The protein below binds the small molecule below.
Small molecule (SMILES): Cn1c(=O)c2[nH]cnc2n(C)c1=O

Binding-site contacts:
Ligand atom C1 contacts residue ILE94 of chain 1.A at 4.5 Å (hydrophobic).
Ligand atom N9 contacts residue LEU40 of chain 1.A at 4.2 Å.
Ligand atom C3 contacts residue LEU40 of chain 1.A at 3.5 Å (hydrophobic).
Ligand atom C2 contacts residue ILE94 of chain 1.A at 4.1 Å (hydrophobic).
Ligand atom O6 contacts residue VAL35 of chain 1.A at 4.4 Å.
Ligand atom N1 contacts residue ILE94 of chain 1.A at 4.2 Å.
Ligand atom O2 contacts residue ILE94 of chain 1.A at 4.3 Å.
Ligand atom C6 contacts residue ILE94 of chain 1.A at 4.3 Å (hydrophobic).
Ligand atom N7 contacts residue ILE94 of chain 1.A at 4.3 Å.
Ligand atom N3 contacts residue ILE94 of chain 1.A at 4.3 Å.
Ligand atom C2 contacts residue LEU40 of chain 1.A at 4.4 Å (hydrophobic).
Ligand atom C2 contacts residue PRO30 of chain 1.A at 3.9 Å (hydrophobic).
Ligand atom O2 contacts residue VAL35 of chain 1.A at 3.9 Å.
Ligand atom N9 contacts residue LEU42 of chain 1.A at 4.2 Å.
Ligand atom O6 contacts residue ASN88 of chain 1.A at 2.7 Å (h-bond).
Ligand atom N7 contacts residue TYR87 of chain 1.A at 4.2 Å.
Ligand atom N1 contacts residue VAL35 of chain 1.A at 3.6 Å.
Ligand atom C5 contacts residue ASN88 of chain 1.A at 3.5 Å.
Ligand atom C1 contacts residue VAL35 of chain 1.A at 3.5 Å (hydrophobic).
Ligand atom C6 contacts residue ASN88 of chain 1.A at 3.5 Å.
Ligand atom N7 contacts residue LEU42 of chain 1.A at 3.9 Å.
Ligand atom C5 contacts residue LEU42 of chain 1.A at 4.2 Å (hydrophobic).
Ligand atom C5 contacts residue ILE94 of chain 1.A at 4.3 Å (hydrophobic).
Ligand atom C4 contacts residue LEU42 of chain 1.A at 4.4 Å (hydrophobic).
Ligand atom N7 contacts residue ASN88 of chain 1.A at 2.5 Å (h-bond).
Ligand atom C1 contacts residue PHE31 of chain 1.A at 3.9 Å (hydrophobic).
Ligand atom N3 contacts residue LEU40 of chain 1.A at 4.0 Å.
Ligand atom C8 contacts residue ASN88 of chain 1.A at 3.4 Å.
Ligand atom O2 contacts residue PRO30 of chain 1.A at 2.7 Å (h-bond).
Ligand atom C2 contacts residue VAL35 of chain 1.A at 3.9 Å (hydrophobic).
Ligand atom C6 contacts residue VAL35 of chain 1.A at 4.2 Å (hydrophobic).
Ligand atom C4 contacts residue LEU40 of chain 1.A at 4.4 Å (hydrophobic).
Ligand atom O6 contacts residue CYS84 of chain 1.A at 4.3 Å.
Ligand atom C1 contacts residue PRO30 of chain 1.A at 4.2 Å (hydrophobic).
Ligand atom O6 contacts residue TYR45 of chain 1.A at 4.2 Å.
Ligand atom C8 contacts residue LEU42 of chain 1.A at 3.9 Å (hydrophobic).
Ligand atom C3 contacts residue PRO30 of chain 1.A at 4.1 Å (hydrophobic).
Ligand atom O6 contacts residue TYR87 of chain 1.A at 4.3 Å.

Sequence of chain 1.A:
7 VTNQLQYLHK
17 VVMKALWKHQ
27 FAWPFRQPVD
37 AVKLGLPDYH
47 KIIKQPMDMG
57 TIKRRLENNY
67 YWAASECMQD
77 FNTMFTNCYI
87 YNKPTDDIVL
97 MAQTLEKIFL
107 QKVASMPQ